Binding-site contacts:
Ligand atom C1 contacts residue ASN154 of chain 3.A at 1.5 Å.
Ligand atom N2 contacts residue ASN154 of chain 3.A at 2.9 Å (h-bond).
Ligand atom C7 contacts residue ASN154 of chain 3.A at 3.5 Å.
Ligand atom O5 contacts residue LYS3 of chain 3.A at 3.4 Å (salt-bridge).
Ligand atom O5 contacts residue ASN154 of chain 3.A at 2.4 Å (h-bond).
Ligand atom C3 contacts residue ASN154 of chain 3.A at 3.8 Å.
Ligand atom C4 contacts residue ASN154 of chain 3.A at 4.2 Å.
Ligand atom C5 contacts residue ASN154 of chain 3.A at 3.7 Å.
Ligand atom C5 contacts residue LYS3 of chain 3.A at 3.6 Å.
Ligand atom C2 contacts residue ASN154 of chain 3.A at 2.5 Å.
Ligand atom C1 contacts residue LYS3 of chain 3.A at 3.9 Å.
Ligand atom C6 contacts residue LYS3 of chain 3.A at 3.7 Å.
Ligand atom O7 contacts residue ASN154 of chain 3.A at 3.8 Å.

Sequence of chain 3.A:
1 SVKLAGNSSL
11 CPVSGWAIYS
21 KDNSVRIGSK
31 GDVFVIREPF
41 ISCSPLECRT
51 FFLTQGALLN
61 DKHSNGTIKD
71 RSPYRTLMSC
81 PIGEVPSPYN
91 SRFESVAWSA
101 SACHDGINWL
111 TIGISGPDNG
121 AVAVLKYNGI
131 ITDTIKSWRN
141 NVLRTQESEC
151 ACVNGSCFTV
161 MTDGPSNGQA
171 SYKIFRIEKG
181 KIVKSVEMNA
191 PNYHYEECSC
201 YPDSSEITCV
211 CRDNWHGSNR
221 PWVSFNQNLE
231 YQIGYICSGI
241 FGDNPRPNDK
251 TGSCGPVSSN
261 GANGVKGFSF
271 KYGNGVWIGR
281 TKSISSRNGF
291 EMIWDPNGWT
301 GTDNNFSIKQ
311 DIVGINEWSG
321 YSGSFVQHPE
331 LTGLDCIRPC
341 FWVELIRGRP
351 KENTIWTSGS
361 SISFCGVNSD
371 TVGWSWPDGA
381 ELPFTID

A small-molecule ligand and the protein it binds are described below.
Small molecule (SMILES): CC(=O)N[C@@H]1[C@@H](O)[C@H](O)[C@@H](CO)O[C@H]1O